The protein below binds the small molecule below.
Small molecule (SMILES): Nc1nc2c(ncn2[C@@H]2O[C@H](CO[P](=O)(O)O[P](=O)(O)NP(=O)(O)O)[C@@H](O)[C@H]2O)c(=O)[nH]1

Binding-site contacts:
Ligand atom O1G contacts residue GLY57 of chain 1.A at 2.6 Å (h-bond).
Ligand atom O2G contacts residue MG1 of chain 1.E at 1.8 Å.
Ligand atom N3B contacts residue MG1 of chain 1.E at 3.2 Å.
Ligand atom N7 contacts residue ASN113 of chain 1.A at 3.1 Å (h-bond).
Ligand atom O1G contacts residue LYS17 of chain 1.A at 2.5 Å (salt-bridge).
Ligand atom O2B contacts residue THR18 of chain 1.A at 2.7 Å (h-bond).
Ligand atom N1 contacts residue SER146 of chain 1.A at 3.6 Å (h-bond).
Ligand atom C2 contacts residue ASP116 of chain 1.A at 3.5 Å.
Ligand atom O3A contacts residue GLY16 of chain 1.A at 3.3 Å (h-bond).
Ligand atom O1A contacts residue THR19 of chain 1.A at 2.7 Å (h-bond).
Ligand atom C2 contacts residue THR148 of chain 1.A at 3.5 Å.
Ligand atom O1A contacts residue THR18 of chain 1.A at 3.1 Å (h-bond).
Ligand atom PG contacts residue MG1 of chain 1.E at 3.0 Å.
Ligand atom O1B contacts residue GLY16 of chain 1.A at 3.1 Å (h-bond).
Ligand atom O6 contacts residue ALA147 of chain 1.A at 2.8 Å (h-bond).
Ligand atom C6 contacts residue LYS114 of chain 1.A at 3.5 Å.
Ligand atom O6 contacts residue ASN113 of chain 1.A at 3.0 Å (h-bond).
Ligand atom O1A contacts residue LYS17 of chain 1.A at 3.3 Å (salt-bridge).
Ligand atom O6 contacts residue LYS114 of chain 1.A at 3.4 Å (salt-bridge).
Ligand atom O1G contacts residue ASP13 of chain 1.A at 3.5 Å.
Ligand atom PB contacts residue LYS17 of chain 1.A at 3.6 Å.
Ligand atom O2A contacts residue THR32 of chain 1.A at 3.1 Å (h-bond).
Ligand atom O1B contacts residue LYS17 of chain 1.A at 2.5 Å (salt-bridge).
Ligand atom C4 contacts residue LYS114 of chain 1.A at 3.6 Å.
Ligand atom O2B contacts residue MG1 of chain 1.E at 2.1 Å.
Ligand atom N3B contacts residue GLY14 of chain 1.A at 3.2 Å (h-bond).
Ligand atom O1B contacts residue ALA15 of chain 1.A at 3.5 Å (h-bond).
Ligand atom O3' contacts residue THR32 of chain 1.A at 3.4 Å (h-bond).
Ligand atom PA contacts residue THR19 of chain 1.A at 3.5 Å.
Ligand atom O1A contacts residue GLY16 of chain 1.A at 3.1 Å.
Ligand atom O6 contacts residue SER146 of chain 1.A at 3.3 Å (h-bond).
Ligand atom N2 contacts residue ASP116 of chain 1.A at 2.9 Å (salt-bridge).
Ligand atom O5' contacts residue THR19 of chain 1.A at 3.2 Å (h-bond).
Ligand atom O2G contacts residue THR35 of chain 1.A at 2.9 Å (h-bond).
Ligand atom C6 contacts residue THR148 of chain 1.A at 3.5 Å.
Ligand atom C5 contacts residue ASN113 of chain 1.A at 3.5 Å.
Ligand atom N1 contacts residue ASP116 of chain 1.A at 3.2 Å (salt-bridge).
Ligand atom N1 contacts residue LYS114 of chain 1.A at 3.5 Å.
Ligand atom PB contacts residue MG1 of chain 1.E at 3.2 Å.
Ligand atom N1 contacts residue THR148 of chain 1.A at 3.0 Å (h-bond).

Sequence of chain 1.A:
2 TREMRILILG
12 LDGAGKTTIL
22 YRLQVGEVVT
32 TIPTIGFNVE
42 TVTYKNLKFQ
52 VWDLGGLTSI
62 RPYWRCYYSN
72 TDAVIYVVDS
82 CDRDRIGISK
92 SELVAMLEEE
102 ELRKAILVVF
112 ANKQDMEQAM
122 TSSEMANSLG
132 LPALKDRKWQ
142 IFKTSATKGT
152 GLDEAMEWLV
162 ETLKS